Sequence of chain 1.B:
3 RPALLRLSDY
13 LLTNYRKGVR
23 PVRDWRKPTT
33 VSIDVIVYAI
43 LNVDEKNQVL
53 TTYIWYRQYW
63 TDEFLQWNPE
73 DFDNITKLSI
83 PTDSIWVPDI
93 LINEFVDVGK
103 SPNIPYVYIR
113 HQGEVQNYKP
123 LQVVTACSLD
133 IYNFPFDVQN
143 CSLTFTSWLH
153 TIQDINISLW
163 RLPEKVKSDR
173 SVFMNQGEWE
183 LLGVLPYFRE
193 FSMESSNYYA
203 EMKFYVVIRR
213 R

This protein binds this small molecule.
Small molecule (SMILES): Cc1ccc(Sc2ccccc2N2CCNCC2)c(C)c1

Binding-site contacts:
Ligand atom C10 contacts residue TYR120 of chain 1.A at 3.6 Å (hydrophobic).
Ligand atom C09 contacts residue TYR120 of chain 1.A at 4.0 Å (hydrophobic).
Ligand atom C03 contacts residue GLU196 of chain 1.B at 3.8 Å.
Ligand atom C08 contacts residue ILE38 of chain 1.A at 4.1 Å (hydrophobic).
Ligand atom C21 contacts residue MET195 of chain 1.B at 3.9 Å (hydrophobic).
Ligand atom C09 contacts residue ARG59 of chain 1.A at 3.8 Å.
Ligand atom C14 contacts residue TRP150 of chain 1.B at 3.4 Å (hydrophobic).
Ligand atom N13 contacts residue TRP57 of chain 1.A at 4.1 Å.
Ligand atom C10 contacts residue TRP57 of chain 1.A at 3.8 Å (hydrophobic).
Ligand atom C19 contacts residue MET195 of chain 1.B at 3.8 Å (hydrophobic).
Ligand atom C02 contacts residue ARG59 of chain 1.A at 4.0 Å.
Ligand atom C04 contacts residue MET195 of chain 1.B at 3.9 Å (hydrophobic).
Ligand atom C15 contacts residue TRP150 of chain 1.B at 3.1 Å (hydrophobic).
Ligand atom N13 contacts residue TRP150 of chain 1.B at 4.0 Å.
Ligand atom C03 contacts residue MET195 of chain 1.B at 3.8 Å (hydrophobic).
Ligand atom C12 contacts residue TYR120 of chain 1.A at 4.0 Å (hydrophobic).
Ligand atom N16 contacts residue TRP150 of chain 1.B at 2.7 Å (h-bond).
Ligand atom C18 contacts residue TRP150 of chain 1.B at 3.7 Å (hydrophobic).
Ligand atom C08 contacts residue ARG59 of chain 1.A at 4.0 Å.
Ligand atom S06 contacts residue TRP57 of chain 1.A at 4.0 Å.
Ligand atom C01 contacts residue ARG59 of chain 1.A at 3.9 Å.
Ligand atom C03 contacts residue ARG59 of chain 1.A at 3.6 Å.
Ligand atom C10 contacts residue ARG59 of chain 1.A at 4.1 Å.
Ligand atom C04 contacts residue ARG59 of chain 1.A at 3.9 Å.
Ligand atom C18 contacts residue TRP57 of chain 1.A at 3.7 Å (hydrophobic).
Ligand atom C11 contacts residue TYR120 of chain 1.A at 3.7 Å (hydrophobic).
Ligand atom N16 contacts residue THR148 of chain 1.B at 4.0 Å.
Ligand atom C10 contacts residue TYR58 of chain 1.A at 3.9 Å (hydrophobic).
Ligand atom C11 contacts residue TRP150 of chain 1.B at 3.8 Å (hydrophobic).
Ligand atom C09 contacts residue TRP57 of chain 1.A at 3.8 Å (hydrophobic).
Ligand atom C05 contacts residue MET195 of chain 1.B at 4.0 Å (hydrophobic).
Ligand atom C12 contacts residue TRP57 of chain 1.A at 3.8 Å (hydrophobic).
Ligand atom C15 contacts residue TYR201 of chain 1.B at 3.6 Å (hydrophobic).
Ligand atom C01 contacts residue ARG163 of chain 1.A at 3.5 Å.
Ligand atom C17 contacts residue TRP57 of chain 1.A at 4.1 Å (hydrophobic).
Ligand atom C07 contacts residue TRP57 of chain 1.A at 3.7 Å (hydrophobic).
Ligand atom C17 contacts residue TRP150 of chain 1.B at 3.8 Å (hydrophobic).
Ligand atom N16 contacts residue SER149 of chain 1.B at 3.7 Å.
Ligand atom C20 contacts residue TRP57 of chain 1.A at 3.7 Å (hydrophobic).
Ligand atom C02 contacts residue MET195 of chain 1.B at 3.8 Å (hydrophobic).

Sequence of chain 1.A:
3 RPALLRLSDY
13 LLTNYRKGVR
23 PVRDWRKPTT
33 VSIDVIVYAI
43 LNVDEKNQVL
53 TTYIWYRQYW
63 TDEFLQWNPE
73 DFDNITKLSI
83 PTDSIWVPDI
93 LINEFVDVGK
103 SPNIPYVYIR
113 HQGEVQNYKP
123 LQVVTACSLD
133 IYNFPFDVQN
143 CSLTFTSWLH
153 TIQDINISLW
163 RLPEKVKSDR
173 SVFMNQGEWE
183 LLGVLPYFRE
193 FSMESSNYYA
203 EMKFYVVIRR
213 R